The protein below binds the small molecule below.
Small molecule (SMILES): C=C(C)[C@@H]1CC[NH+]2CCC[C@@H](C)[C@]2(C)C1

Sequence of chain 1.A:
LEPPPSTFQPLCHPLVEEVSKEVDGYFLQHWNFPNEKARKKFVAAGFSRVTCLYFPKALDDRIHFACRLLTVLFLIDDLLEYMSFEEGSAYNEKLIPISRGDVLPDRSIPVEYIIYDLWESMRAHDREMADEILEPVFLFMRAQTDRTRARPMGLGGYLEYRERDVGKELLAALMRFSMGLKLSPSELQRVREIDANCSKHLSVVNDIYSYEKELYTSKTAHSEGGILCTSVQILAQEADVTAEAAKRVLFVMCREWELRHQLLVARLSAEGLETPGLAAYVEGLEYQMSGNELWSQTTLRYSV

Binding-site contacts:
Ligand atom CAL contacts residue TYR61 of chain 1.A at 3.3 Å (hydrophobic).
Ligand atom CAB contacts residue ASN213 of chain 1.A at 3.5 Å.
Ligand atom CAA contacts residue LEU178 of chain 1.A at 3.7 Å (hydrophobic).
Ligand atom CAC contacts residue VAL173 of chain 1.A at 3.5 Å (hydrophobic).
Ligand atom CAB contacts residue LEU209 of chain 1.A at 3.7 Å (hydrophobic).
Ligand atom CAA contacts residue ASN299 of chain 1.A at 3.7 Å.
Ligand atom CAC contacts residue LEU178 of chain 1.A at 4.0 Å (hydrophobic).
Ligand atom CAJ contacts residue VAL173 of chain 1.A at 3.3 Å (hydrophobic).
Ligand atom CAG contacts residue ASN213 of chain 1.A at 3.6 Å.
Ligand atom CAO contacts residue VAL173 of chain 1.A at 4.1 Å (hydrophobic).
Ligand atom NAN contacts residue PHE81 of chain 1.A at 4.2 Å.
Ligand atom CAA contacts residue TYR61 of chain 1.A at 3.2 Å (hydrophobic).
Ligand atom CAB contacts residue ASN299 of chain 1.A at 3.8 Å.
Ligand atom CAB contacts residue VAL173 of chain 1.A at 3.3 Å (hydrophobic).
Ligand atom CAM contacts residue PHE147 of chain 1.A at 4.2 Å (hydrophobic).
Ligand atom CAC contacts residue LEU177 of chain 1.A at 4.2 Å (hydrophobic).
Ligand atom CAK contacts residue VAL173 of chain 1.A at 3.8 Å (hydrophobic).
Ligand atom CAF contacts residue LEU80 of chain 1.A at 3.9 Å (hydrophobic).
Ligand atom CAE contacts residue LEU80 of chain 1.A at 4.0 Å (hydrophobic).
Ligand atom CAG contacts residue TYR61 of chain 1.A at 4.2 Å (hydrophobic).
Ligand atom CAB contacts residue TYR61 of chain 1.A at 4.3 Å (hydrophobic).
Ligand atom CAD contacts residue PHE81 of chain 1.A at 3.7 Å (hydrophobic).
Ligand atom CAF contacts residue PHE147 of chain 1.A at 4.0 Å (hydrophobic).
Ligand atom CAH contacts residue PHE81 of chain 1.A at 3.8 Å (hydrophobic).
Ligand atom CAA contacts residue LEU209 of chain 1.A at 4.1 Å (hydrophobic).
Ligand atom CAI contacts residue PHE81 of chain 1.A at 3.5 Å (hydrophobic).
Ligand atom CAE contacts residue PHE81 of chain 1.A at 4.2 Å (hydrophobic).
Ligand atom CAH contacts residue ASP84 of chain 1.A at 4.3 Å.
Ligand atom CAE contacts residue PHE147 of chain 1.A at 3.9 Å (hydrophobic).
Ligand atom NAN contacts residue POP1 of chain 1.E at 3.6 Å.
Ligand atom CAE contacts residue ASP84 of chain 1.A at 4.3 Å.
Ligand atom CAG contacts residue POP1 of chain 1.E at 3.6 Å.
Ligand atom CAI contacts residue POP1 of chain 1.E at 3.2 Å.
Ligand atom CAH contacts residue POP1 of chain 1.E at 4.1 Å.
Ligand atom CAJ contacts residue LEU178 of chain 1.A at 4.3 Å (hydrophobic).
Ligand atom CAK contacts residue TYR61 of chain 1.A at 3.4 Å (hydrophobic).
Ligand atom CAK contacts residue ASN299 of chain 1.A at 3.7 Å.
Ligand atom CAC contacts residue GLY174 of chain 1.A at 4.3 Å.
Ligand atom CAD contacts residue TYR61 of chain 1.A at 4.2 Å (hydrophobic).
Ligand atom CAM contacts residue VAL173 of chain 1.A at 3.8 Å (hydrophobic).